A protein and the small-molecule ligand that binds it are described below.
Small molecule (SMILES): Oc1ccc(Sc2ccc(O)cc2)cc1

Binding-site contacts:
Ligand atom C4 contacts residue MET81 of chain 1.A at 3.8 Å (hydrophobic).
Ligand atom C11 contacts residue ASP59 of chain 1.A at 3.1 Å.
Ligand atom C2 contacts residue VAL29 of chain 1.A at 3.6 Å (hydrophobic).
Ligand atom C6 contacts residue MET81 of chain 1.A at 3.8 Å (hydrophobic).
Ligand atom C3 contacts residue ASN32 of chain 1.A at 3.9 Å.
Ligand atom C11 contacts residue THR151 of chain 1.A at 3.8 Å.
Ligand atom O contacts residue VAL57 of chain 1.A at 3.7 Å.
Ligand atom C contacts residue ALA33 of chain 1.A at 3.5 Å (hydrophobic).
Ligand atom C8 contacts residue ILE80 of chain 1.A at 3.7 Å (hydrophobic).
Ligand atom C5 contacts residue THR151 of chain 1.A at 3.6 Å.
Ligand atom C9 contacts residue MET81 of chain 1.A at 3.6 Å (hydrophobic).
Ligand atom O1 contacts residue ALA77 of chain 1.A at 2.9 Å (h-bond).
Ligand atom O contacts residue GLN58 of chain 1.A at 3.5 Å.
Ligand atom C7 contacts residue ILE64 of chain 1.A at 3.9 Å (hydrophobic).
Ligand atom O contacts residue ASP59 of chain 1.A at 2.6 Å (salt-bridge).
Ligand atom C8 contacts residue MET81 of chain 1.A at 3.6 Å (hydrophobic).
Ligand atom C6 contacts residue THR151 of chain 1.A at 3.9 Å.
Ligand atom C1 contacts residue VAL29 of chain 1.A at 3.9 Å (hydrophobic).
Ligand atom C8 contacts residue ALA77 of chain 1.A at 3.7 Å (hydrophobic).
Ligand atom C9 contacts residue ILE80 of chain 1.A at 3.7 Å (hydrophobic).
Ligand atom C5 contacts residue MET81 of chain 1.A at 3.8 Å (hydrophobic).
Ligand atom C5 contacts residue VAL153 of chain 1.A at 3.5 Å (hydrophobic).
Ligand atom S contacts residue ASN32 of chain 1.A at 3.5 Å.
Ligand atom C11 contacts residue ALA33 of chain 1.A at 3.6 Å (hydrophobic).
Ligand atom C6 contacts residue ILE64 of chain 1.A at 3.9 Å (hydrophobic).
Ligand atom C contacts residue ASP59 of chain 1.A at 3.2 Å.
Ligand atom C10 contacts residue THR151 of chain 1.A at 4.0 Å.
Ligand atom C1 contacts residue VAL57 of chain 1.A at 3.5 Å (hydrophobic).
Ligand atom O1 contacts residue ILE64 of chain 1.A at 3.9 Å.
Ligand atom C5 contacts residue ILE64 of chain 1.A at 3.8 Å (hydrophobic).
Ligand atom C7 contacts residue ALA77 of chain 1.A at 3.8 Å (hydrophobic).
Ligand atom C2 contacts residue VAL153 of chain 1.A at 3.4 Å (hydrophobic).
Ligand atom O contacts residue ALA33 of chain 1.A at 3.3 Å.
Ligand atom O1 contacts residue LEU118 of chain 1.A at 3.6 Å.
Ligand atom C4 contacts residue ILE64 of chain 1.A at 4.0 Å (hydrophobic).
Ligand atom O contacts residue THR151 of chain 1.A at 3.4 Å (h-bond).
Ligand atom C7 contacts residue MET81 of chain 1.A at 3.7 Å (hydrophobic).
Ligand atom C10 contacts residue ASN32 of chain 1.A at 3.9 Å.
Ligand atom O1 contacts residue MET81 of chain 1.A at 3.9 Å.
Ligand atom C9 contacts residue VAL106 of chain 1.A at 3.6 Å (hydrophobic).

Sequence of chain 1.A:
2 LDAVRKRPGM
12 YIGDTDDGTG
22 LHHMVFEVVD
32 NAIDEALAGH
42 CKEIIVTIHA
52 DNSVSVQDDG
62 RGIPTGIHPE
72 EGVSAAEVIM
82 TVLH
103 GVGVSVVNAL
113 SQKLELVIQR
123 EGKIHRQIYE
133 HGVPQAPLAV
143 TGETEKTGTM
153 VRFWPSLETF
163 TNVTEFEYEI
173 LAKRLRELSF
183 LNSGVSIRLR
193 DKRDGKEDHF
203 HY